Binding-site contacts:
Ligand atom OAG contacts residue HIS227 of chain 1.F at 3.5 Å (h-bond).
Ligand atom CBL contacts residue LYS19 of chain 1.F at 4.2 Å.
Ligand atom CAK contacts residue HIS227 of chain 1.F at 4.2 Å.
Ligand atom CBL contacts residue GLY223 of chain 1.F at 4.4 Å.
Ligand atom OBK contacts residue GLY360 of chain 1.F at 4.2 Å.
Ligand atom OBJ contacts residue ASP224 of chain 1.F at 3.2 Å (salt-bridge).
Ligand atom CAO contacts residue ASP224 of chain 1.F at 4.1 Å.
Ligand atom CBI contacts residue GLY223 of chain 1.F at 3.5 Å.
Ligand atom CBM contacts residue LEU217 of chain 1.F at 3.9 Å (hydrophobic).
Ligand atom CBI contacts residue ASP224 of chain 1.F at 3.3 Å.
Ligand atom CBF contacts residue ASP224 of chain 1.F at 1.7 Å.
Ligand atom CAK contacts residue ASP224 of chain 1.F at 3.9 Å.
Ligand atom CBG contacts residue ASP224 of chain 1.F at 2.7 Å.
Ligand atom OBJ contacts residue GLY223 of chain 1.F at 4.2 Å.
Ligand atom OBK contacts residue ARG359 of chain 1.F at 4.2 Å.
Ligand atom OAC contacts residue ASP224 of chain 1.F at 3.6 Å.
Ligand atom CBH contacts residue ASP224 of chain 1.F at 3.3 Å.
Ligand atom CBE contacts residue ASP224 of chain 1.F at 3.0 Å.
Ligand atom CBL contacts residue HIS227 of chain 1.F at 3.5 Å.
Ligand atom OAC contacts residue HIS227 of chain 1.F at 4.1 Å.
Ligand atom CAE contacts residue ARG359 of chain 1.F at 4.0 Å.
Ligand atom CAX contacts residue ASP224 of chain 1.F at 4.3 Å.
Ligand atom CAI contacts residue ARG359 of chain 1.F at 3.8 Å.
Ligand atom CAN contacts residue LEU361 of chain 1.F at 3.8 Å (hydrophobic).
Ligand atom OBS contacts residue ASP224 of chain 1.F at 3.0 Å (salt-bridge).
Ligand atom CBC contacts residue ASP224 of chain 1.F at 3.0 Å.
Ligand atom OBV contacts residue ASP224 of chain 1.F at 3.7 Å.
Ligand atom OBQ contacts residue LYS19 of chain 1.F at 2.5 Å (salt-bridge).
Ligand atom CBD contacts residue ASP224 of chain 1.F at 3.8 Å.
Ligand atom OBS contacts residue GLY223 of chain 1.F at 2.5 Å.
Ligand atom CAO contacts residue LEU215 of chain 1.F at 4.3 Å (hydrophobic).
Ligand atom CBM contacts residue ASP224 of chain 1.F at 2.7 Å.
Ligand atom CBL contacts residue ASP224 of chain 1.F at 2.6 Å.
Ligand atom CBB contacts residue ASP224 of chain 1.F at 4.0 Å.
Ligand atom CBH contacts residue LYS19 of chain 1.F at 3.7 Å.
Ligand atom CBI contacts residue LYS19 of chain 1.F at 4.0 Å.
Ligand atom OBK contacts residue LEU361 of chain 1.F at 4.1 Å.
Ligand atom OBS contacts residue LYS19 of chain 1.F at 3.8 Å.
Ligand atom CAE contacts residue GLY360 of chain 1.F at 3.8 Å.
Ligand atom CAP contacts residue LEU215 of chain 1.F at 3.9 Å (hydrophobic).

Sequence of chain 1.F:
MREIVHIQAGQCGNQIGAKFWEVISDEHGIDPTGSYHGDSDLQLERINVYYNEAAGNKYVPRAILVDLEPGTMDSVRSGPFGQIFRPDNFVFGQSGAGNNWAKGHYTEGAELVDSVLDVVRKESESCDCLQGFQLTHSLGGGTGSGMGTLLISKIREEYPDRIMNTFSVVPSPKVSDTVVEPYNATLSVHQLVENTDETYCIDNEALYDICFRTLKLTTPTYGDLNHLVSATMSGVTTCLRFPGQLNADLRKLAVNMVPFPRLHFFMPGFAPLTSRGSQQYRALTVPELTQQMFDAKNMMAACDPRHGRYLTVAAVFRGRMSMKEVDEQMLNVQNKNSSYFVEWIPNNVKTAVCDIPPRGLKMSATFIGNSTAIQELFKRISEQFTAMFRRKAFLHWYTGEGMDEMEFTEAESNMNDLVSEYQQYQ

This small molecule binds to this protein.
Small molecule (SMILES): CC(=O)O[C@H]1[C@H]2[C@H]([C@@H]3[C@@H](O)[C@@H]4[C@H]([C@H](C)C[C@]5(O)OC(=O)[C@@](C)(O)[C@]45C)[C@@]3(C)[C@H]1OC(C)=O)[C@@H](O)C(=O)[C@H]1C[C@@H]3O[C@@H]3[C@H](OC(C)=O)[C@]21C